Sequence of chain 2.A:
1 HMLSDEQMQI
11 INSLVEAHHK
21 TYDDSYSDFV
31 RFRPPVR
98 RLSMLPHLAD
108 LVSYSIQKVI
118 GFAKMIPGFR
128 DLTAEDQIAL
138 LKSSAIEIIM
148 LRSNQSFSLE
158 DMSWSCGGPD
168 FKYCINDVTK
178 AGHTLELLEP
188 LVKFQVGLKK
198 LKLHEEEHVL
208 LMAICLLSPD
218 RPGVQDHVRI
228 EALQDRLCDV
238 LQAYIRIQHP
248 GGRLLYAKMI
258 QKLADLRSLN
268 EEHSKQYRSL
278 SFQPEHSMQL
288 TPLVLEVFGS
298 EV

Binding-site contacts:
Ligand atom C10 contacts residue LEU108 of chain 2.A at 3.8 Å (hydrophobic).
Ligand atom C4 contacts residue SER153 of chain 2.A at 3.7 Å.
Ligand atom C26 contacts residue LEU277 of chain 2.A at 3.8 Å (hydrophobic).
Ligand atom O4 contacts residue HIS270 of chain 2.A at 3.8 Å.
Ligand atom C10 contacts residue SER112 of chain 2.A at 3.8 Å.
Ligand atom C3 contacts residue TYR22 of chain 2.A at 3.8 Å (hydrophobic).
Ligand atom C6 contacts residue TRP161 of chain 2.A at 3.6 Å (hydrophobic).
Ligand atom C3 contacts residue SER153 of chain 2.A at 3.7 Å.
Ligand atom C25 contacts residue HIS180 of chain 2.A at 3.8 Å.
Ligand atom C12 contacts residue VAL175 of chain 2.A at 3.7 Å (hydrophobic).
Ligand atom O3 contacts residue HIS270 of chain 2.A at 2.9 Å (h-bond).
Ligand atom C26 contacts residue ALA178 of chain 2.A at 3.7 Å (hydrophobic).
Ligand atom C28 contacts residue HIS180 of chain 2.A at 3.8 Å.
Ligand atom C26 contacts residue HIS180 of chain 2.A at 3.7 Å.
Ligand atom C8 contacts residue TRP161 of chain 2.A at 3.9 Å (hydrophobic).
Ligand atom C3 contacts residue TYR26 of chain 2.A at 3.7 Å (hydrophobic).
Ligand atom O1 contacts residue ARG149 of chain 2.A at 2.9 Å (salt-bridge).
Ligand atom C7 contacts residue TRP161 of chain 2.A at 3.8 Å (hydrophobic).
Ligand atom C18 contacts residue VAL109 of chain 2.A at 3.7 Å (hydrophobic).
Ligand atom C9 contacts residue TRP161 of chain 2.A at 3.6 Å (hydrophobic).
Ligand atom C33 contacts residue LEU266 of chain 2.A at 3.3 Å (hydrophobic).
Ligand atom O1 contacts residue SER112 of chain 2.A at 2.8 Å (h-bond).
Ligand atom C4 contacts residue CYS163 of chain 2.A at 3.4 Å (hydrophobic).
Ligand atom O2 contacts residue TYR22 of chain 2.A at 3.0 Å (h-bond).
Ligand atom C1 contacts residue SER112 of chain 2.A at 3.8 Å.
Ligand atom O4 contacts residue HIS180 of chain 2.A at 3.6 Å (h-bond).
Ligand atom O4 contacts residue LEU184 of chain 2.A at 3.5 Å.
Ligand atom C32 contacts residue LEU185 of chain 2.A at 3.8 Å (hydrophobic).
Ligand atom O3 contacts residue HIS180 of chain 2.A at 3.0 Å (h-bond).
Ligand atom O2 contacts residue SER153 of chain 2.A at 2.9 Å (h-bond).
Ligand atom C16 contacts residue MET147 of chain 2.A at 3.9 Å (hydrophobic).
Ligand atom C32 contacts residue LEU184 of chain 2.A at 3.5 Å (hydrophobic).
Ligand atom C7 contacts residue SER150 of chain 2.A at 3.4 Å.
Ligand atom O3 contacts residue TYR274 of chain 2.A at 3.9 Å.
Ligand atom C28 contacts residue HIS270 of chain 2.A at 3.4 Å.
Ligand atom C5 contacts residue SER150 of chain 2.A at 3.7 Å.
Ligand atom C24 contacts residue VAL109 of chain 2.A at 3.8 Å (hydrophobic).
Ligand atom O2 contacts residue TYR26 of chain 2.A at 3.9 Å.
Ligand atom C6 contacts residue SER150 of chain 2.A at 3.4 Å.
Ligand atom O2 contacts residue SER150 of chain 2.A at 3.4 Å.

This protein binds this small molecule.
Small molecule (SMILES): C=C1/C(=C\C=C2/CCC[C@]3(C)[C@@H](C(CCCC(C)(C)O)CCCC(C)(C)O)CC[C@@H]23)C[C@@H](O)C[C@@H]1O